Sequence of chain 1.A:
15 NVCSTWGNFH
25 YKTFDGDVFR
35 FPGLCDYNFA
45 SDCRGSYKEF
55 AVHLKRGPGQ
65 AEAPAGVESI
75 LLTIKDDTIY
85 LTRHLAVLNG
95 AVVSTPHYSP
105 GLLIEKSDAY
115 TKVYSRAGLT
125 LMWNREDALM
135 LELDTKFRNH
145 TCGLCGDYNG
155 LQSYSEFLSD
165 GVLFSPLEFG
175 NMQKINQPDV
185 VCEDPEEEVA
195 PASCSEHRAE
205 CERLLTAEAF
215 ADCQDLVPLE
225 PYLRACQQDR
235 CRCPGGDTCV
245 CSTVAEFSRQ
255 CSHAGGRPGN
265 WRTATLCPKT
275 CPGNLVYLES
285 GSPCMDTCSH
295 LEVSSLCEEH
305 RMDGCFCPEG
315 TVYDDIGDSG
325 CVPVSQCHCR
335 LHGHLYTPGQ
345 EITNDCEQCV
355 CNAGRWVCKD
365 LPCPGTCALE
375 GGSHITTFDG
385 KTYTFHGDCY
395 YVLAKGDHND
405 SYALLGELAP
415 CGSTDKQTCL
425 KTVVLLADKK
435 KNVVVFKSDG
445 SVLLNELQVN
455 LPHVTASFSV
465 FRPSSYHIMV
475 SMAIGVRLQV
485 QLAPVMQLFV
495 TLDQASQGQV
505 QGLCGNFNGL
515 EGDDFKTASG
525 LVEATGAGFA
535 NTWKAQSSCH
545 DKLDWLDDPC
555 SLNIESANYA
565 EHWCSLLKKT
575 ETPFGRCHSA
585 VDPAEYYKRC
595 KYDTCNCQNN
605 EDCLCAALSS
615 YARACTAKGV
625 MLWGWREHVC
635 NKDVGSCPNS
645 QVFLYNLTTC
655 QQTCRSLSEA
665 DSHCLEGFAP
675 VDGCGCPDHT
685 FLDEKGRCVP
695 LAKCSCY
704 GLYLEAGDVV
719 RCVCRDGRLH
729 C

This protein binds this small molecule.
Small molecule (SMILES): CC(=O)N[C@@H]1[C@@H](O)[C@H](O)[C@@H](CO)O[C@H]1O

Binding-site contacts:
Ligand atom C7 contacts residue ASN650 of chain 1.A at 3.9 Å.
Ligand atom O7 contacts residue ASN650 of chain 1.A at 4.5 Å.
Ligand atom O5 contacts residue ASN650 of chain 1.A at 2.4 Å (h-bond).
Ligand atom C8 contacts residue ASN650 of chain 1.A at 4.2 Å.
Ligand atom C1 contacts residue ASN650 of chain 1.A at 1.4 Å.
Ligand atom O5 contacts residue TRP627 of chain 1.A at 2.9 Å.
Ligand atom C4 contacts residue ASN650 of chain 1.A at 4.2 Å.
Ligand atom C1 contacts residue TRP627 of chain 1.A at 3.3 Å (hydrophobic).
Ligand atom C6 contacts residue TRP627 of chain 1.A at 4.0 Å (hydrophobic).
Ligand atom O3 contacts residue ASN650 of chain 1.A at 3.8 Å.
Ligand atom C3 contacts residue ASN650 of chain 1.A at 3.6 Å.
Ligand atom O7 contacts residue PRO681 of chain 1.A at 4.0 Å.
Ligand atom N2 contacts residue ASN650 of chain 1.A at 3.4 Å (h-bond).
Ligand atom O7 contacts residue ASP682 of chain 1.A at 4.2 Å.
Ligand atom C5 contacts residue TRP627 of chain 1.A at 3.7 Å (hydrophobic).
Ligand atom C2 contacts residue ASN650 of chain 1.A at 2.5 Å.
Ligand atom C5 contacts residue ASN650 of chain 1.A at 3.6 Å.